This protein binds this small molecule.
Small molecule (SMILES): Nc1ccn([C@H]2C[C@H](O[P](=O)(O)OC[C@H]3O[C@@H](n4ccc(N)nc4=O)C[C@@H]3O[P](=O)(O)OC[C@H]3O[C@@H](n4cnc5c(=O)[nH]c(N)nc54)C[C@@H]3O[P](=O)(O)OC[C@H]3O[C@@H](n4cnc5c(=O)[nH]c(N)nc54)C[C@@H]3O)[C@@H](COP(=O)=O)O2)c(=O)n1

Sequence of chain 1.AB:
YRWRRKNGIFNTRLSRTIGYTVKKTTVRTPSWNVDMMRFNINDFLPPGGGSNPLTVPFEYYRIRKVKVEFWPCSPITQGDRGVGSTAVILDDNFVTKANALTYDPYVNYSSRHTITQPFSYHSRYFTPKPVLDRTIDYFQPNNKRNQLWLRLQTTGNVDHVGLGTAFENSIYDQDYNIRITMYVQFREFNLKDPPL

Sequence of chain 1.BB:
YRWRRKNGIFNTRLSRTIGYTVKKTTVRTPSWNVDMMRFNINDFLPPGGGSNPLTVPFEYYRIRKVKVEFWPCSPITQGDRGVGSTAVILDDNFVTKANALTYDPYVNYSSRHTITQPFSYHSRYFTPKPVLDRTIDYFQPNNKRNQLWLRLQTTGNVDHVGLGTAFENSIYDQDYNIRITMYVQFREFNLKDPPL

Binding-site contacts:
Ligand atom C2' contacts residue TYR125 of chain 1.BB at 3.8 Å (hydrophobic).
Ligand atom P contacts residue ARG112 of chain 1.AB at 4.0 Å.
Ligand atom N7 contacts residue LYS67 of chain 1.BB at 3.0 Å (salt-bridge).
Ligand atom OP2 contacts residue TYR183 of chain 1.BB at 3.2 Å.
Ligand atom OP1 contacts residue ARG13 of chain 1.BB at 3.9 Å.
Ligand atom C4' contacts residue ASN11 of chain 1.BB at 4.2 Å.
Ligand atom C2' contacts residue LYS67 of chain 1.BB at 3.7 Å.
Ligand atom C2' contacts residue TYR183 of chain 1.BB at 3.9 Å (hydrophobic).
Ligand atom C5 contacts residue TYR125 of chain 1.BB at 4.0 Å (hydrophobic).
Ligand atom N3 contacts residue TYR125 of chain 1.BB at 3.8 Å.
Ligand atom C2 contacts residue TYR125 of chain 1.BB at 3.7 Å (hydrophobic).
Ligand atom N2 contacts residue TYR125 of chain 1.BB at 3.8 Å.
Ligand atom O6 contacts residue TYR125 of chain 1.BB at 4.2 Å.
Ligand atom OP2 contacts residue ARG13 of chain 1.BB at 2.2 Å (salt-bridge).
Ligand atom C8 contacts residue LYS67 of chain 1.BB at 3.3 Å.
Ligand atom C8 contacts residue TYR183 of chain 1.BB at 3.7 Å (hydrophobic).
Ligand atom OP2 contacts residue THR114 of chain 1.AB at 2.4 Å (h-bond).
Ligand atom C5' contacts residue TRP71 of chain 1.BB at 3.7 Å (hydrophobic).
Ligand atom P contacts residue ARG13 of chain 1.BB at 3.4 Å.
Ligand atom O3' contacts residue ARG13 of chain 1.BB at 4.0 Å.
Ligand atom OP2 contacts residue ARG112 of chain 1.AB at 2.6 Å (salt-bridge).
Ligand atom OP1 contacts residue THR114 of chain 1.AB at 3.6 Å (h-bond).
Ligand atom C6 contacts residue TYR125 of chain 1.BB at 4.0 Å (hydrophobic).
Ligand atom O3' contacts residue THR114 of chain 1.AB at 3.7 Å.
Ligand atom N1 contacts residue TYR125 of chain 1.BB at 4.0 Å.
Ligand atom C5 contacts residue LYS67 of chain 1.BB at 4.0 Å.
Ligand atom O6 contacts residue LYS67 of chain 1.BB at 4.1 Å.
Ligand atom C4 contacts residue TYR125 of chain 1.BB at 4.0 Å (hydrophobic).
Ligand atom OP1 contacts residue LYS6 of chain 1.Y at 3.9 Å.
Ligand atom C6 contacts residue LYS67 of chain 1.BB at 3.8 Å.
Ligand atom C3' contacts residue ARG13 of chain 1.BB at 4.1 Å.
Ligand atom O6 contacts residue SER123 of chain 1.BB at 3.9 Å.
Ligand atom P contacts residue THR114 of chain 1.AB at 3.3 Å.
Ligand atom OP1 contacts residue TRP71 of chain 1.BB at 3.4 Å.
Ligand atom OP2 contacts residue TYR121 of chain 1.BB at 3.1 Å.
Ligand atom O5' contacts residue TYR183 of chain 1.BB at 4.0 Å.
Ligand atom O3' contacts residue ASN11 of chain 1.BB at 3.5 Å (h-bond).
Ligand atom N9 contacts residue TYR125 of chain 1.BB at 4.0 Å.
Ligand atom P contacts residue TYR121 of chain 1.BB at 4.2 Å.
Ligand atom C3' contacts residue TYR183 of chain 1.BB at 3.7 Å (hydrophobic).

Sequence of chain 1.Y:
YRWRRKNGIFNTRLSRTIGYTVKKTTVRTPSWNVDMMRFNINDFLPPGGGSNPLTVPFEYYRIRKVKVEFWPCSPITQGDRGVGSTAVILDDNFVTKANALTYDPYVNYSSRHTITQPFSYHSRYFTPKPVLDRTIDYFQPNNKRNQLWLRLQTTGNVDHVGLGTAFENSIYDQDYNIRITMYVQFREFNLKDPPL